Sequence of chain 1.B:
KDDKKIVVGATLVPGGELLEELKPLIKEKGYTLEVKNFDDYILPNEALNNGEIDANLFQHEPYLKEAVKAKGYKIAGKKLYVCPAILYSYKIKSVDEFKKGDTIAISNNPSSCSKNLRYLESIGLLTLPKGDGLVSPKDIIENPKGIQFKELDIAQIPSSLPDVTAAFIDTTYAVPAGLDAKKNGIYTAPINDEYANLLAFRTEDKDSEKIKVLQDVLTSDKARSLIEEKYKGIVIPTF

This small molecule binds to this protein.
Small molecule (SMILES): C[Se]CC[C@H](N)C(=O)O

Binding-site contacts:
Ligand atom CE contacts residue PHE59 of chain 1.B at 3.5 Å (hydrophobic).
Ligand atom N contacts residue PHE59 of chain 1.B at 4.1 Å.
Ligand atom O contacts residue ASN199 of chain 1.B at 3.0 Å (h-bond).
Ligand atom CE contacts residue TYR42 of chain 1.B at 3.8 Å (hydrophobic).
Ligand atom CA contacts residue ASP172 of chain 1.B at 3.5 Å.
Ligand atom O contacts residue CYS85 of chain 1.B at 3.7 Å.
Ligand atom C contacts residue ASP172 of chain 1.B at 3.8 Å.
Ligand atom SE contacts residue PHE59 of chain 1.B at 4.4 Å.
Ligand atom CA contacts residue THR174 of chain 1.B at 4.4 Å.
Ligand atom CB contacts residue ASN199 of chain 1.B at 3.8 Å.
Ligand atom N contacts residue THR174 of chain 1.B at 3.4 Å (h-bond).
Ligand atom N contacts residue TYR42 of chain 1.B at 4.2 Å.
Ligand atom CA contacts residue TYR42 of chain 1.B at 3.7 Å (hydrophobic).
Ligand atom OXT contacts residue ASP172 of chain 1.B at 3.2 Å (salt-bridge).
Ligand atom CB contacts residue HIS61 of chain 1.B at 4.2 Å.
Ligand atom CG contacts residue ACT1 of chain 1.DA at 3.8 Å.
Ligand atom CG contacts residue ASP172 of chain 1.B at 3.7 Å.
Ligand atom N contacts residue ASN199 of chain 1.B at 3.0 Å (h-bond).
Ligand atom OXT contacts residue CYS85 of chain 1.B at 3.7 Å.
Ligand atom CG contacts residue HIS61 of chain 1.B at 3.8 Å.
Ligand atom C contacts residue CYS85 of chain 1.B at 4.0 Å (hydrophobic).
Ligand atom SE contacts residue TYR64 of chain 1.B at 3.6 Å.
Ligand atom C contacts residue HIS61 of chain 1.B at 4.3 Å.
Ligand atom CA contacts residue PHE59 of chain 1.B at 4.4 Å (hydrophobic).
Ligand atom CE contacts residue GLN60 of chain 1.B at 3.5 Å.
Ligand atom CB contacts residue ASP172 of chain 1.B at 4.1 Å.
Ligand atom CE contacts residue TYR64 of chain 1.B at 3.8 Å (hydrophobic).
Ligand atom C contacts residue ASN199 of chain 1.B at 3.9 Å.
Ligand atom OXT contacts residue ACT1 of chain 1.DA at 2.3 Å (h-bond).
Ligand atom N contacts residue CYS85 of chain 1.B at 4.1 Å.
Ligand atom O contacts residue TYR197 of chain 1.B at 4.2 Å.
Ligand atom CG contacts residue TYR42 of chain 1.B at 4.0 Å (hydrophobic).
Ligand atom SE contacts residue HIS61 of chain 1.B at 3.4 Å.
Ligand atom O contacts residue ACT1 of chain 1.DA at 3.6 Å.
Ligand atom O contacts residue HIS61 of chain 1.B at 3.8 Å.
Ligand atom C contacts residue ACT1 of chain 1.DA at 3.3 Å.
Ligand atom CA contacts residue ASN199 of chain 1.B at 3.9 Å.
Ligand atom CB contacts residue PHE59 of chain 1.B at 3.5 Å (hydrophobic).
Ligand atom SE contacts residue GLN60 of chain 1.B at 3.9 Å.
Ligand atom CB contacts residue TYR42 of chain 1.B at 4.0 Å (hydrophobic).